A protein and the small-molecule ligand that binds it are described below.
Small molecule (SMILES): CC(=O)N[C@H]1[C@H](O[C@H]2[C@H](O)[C@@H](NC(C)=O)CO[C@@H]2CO)O[C@H](CO)[C@@H](O)[C@@H]1O

Sequence of chain 31.A:
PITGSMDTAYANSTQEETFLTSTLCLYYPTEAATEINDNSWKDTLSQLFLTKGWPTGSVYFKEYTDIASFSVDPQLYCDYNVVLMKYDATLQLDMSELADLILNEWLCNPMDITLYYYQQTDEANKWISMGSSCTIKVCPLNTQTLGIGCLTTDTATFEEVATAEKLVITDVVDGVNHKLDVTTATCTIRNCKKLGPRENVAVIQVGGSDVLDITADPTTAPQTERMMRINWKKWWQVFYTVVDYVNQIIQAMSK

Binding-site contacts:
Ligand atom O5 contacts residue ASN12 of chain 31.A at 2.5 Å (h-bond).
Ligand atom C5 contacts residue ASN12 of chain 31.A at 3.9 Å.
Ligand atom N2 contacts residue ASN12 of chain 31.A at 4.0 Å.
Ligand atom C2 contacts residue ASN12 of chain 31.A at 3.5 Å.
Ligand atom C1 contacts residue ASN12 of chain 31.A at 2.1 Å.
Ligand atom O7 contacts residue ASN12 of chain 31.A at 4.2 Å.
Ligand atom C7 contacts residue ASN12 of chain 31.A at 4.3 Å.